A protein and the small-molecule ligand that binds it are described below.
Small molecule (SMILES): CC(=O)N[C@@H]1[C@@H](O)[C@H](O[C@@H]2O[C@H](CO[C@]3(C(=O)O)C[C@H](O)[C@@H](NC(C)=O)[C@H]([C@H](O)[C@H](O)CO)O3)[C@H](O)[C@H](O)[C@H]2O)[C@@H](CO)O[C@H]1O

Sequence of chain 3.A:
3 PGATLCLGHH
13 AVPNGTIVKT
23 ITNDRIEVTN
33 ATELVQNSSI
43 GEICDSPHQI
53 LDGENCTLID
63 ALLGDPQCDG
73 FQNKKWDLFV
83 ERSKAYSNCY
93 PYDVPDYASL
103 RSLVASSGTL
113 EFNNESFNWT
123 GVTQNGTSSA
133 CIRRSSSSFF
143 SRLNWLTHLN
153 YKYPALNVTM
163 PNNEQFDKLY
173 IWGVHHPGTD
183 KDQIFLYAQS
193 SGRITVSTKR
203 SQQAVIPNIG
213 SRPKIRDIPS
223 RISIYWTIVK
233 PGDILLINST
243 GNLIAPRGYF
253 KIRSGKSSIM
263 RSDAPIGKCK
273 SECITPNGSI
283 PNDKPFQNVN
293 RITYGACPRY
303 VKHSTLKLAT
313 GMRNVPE

Binding-site contacts:
Ligand atom C10 contacts residue THR129 of chain 3.A at 4.0 Å.
Ligand atom C9 contacts residue SER222 of chain 3.A at 3.5 Å.
Ligand atom O9 contacts residue TYR92 of chain 3.A at 3.3 Å (h-bond).
Ligand atom O1A contacts residue SER130 of chain 3.A at 2.7 Å (h-bond).
Ligand atom C1 contacts residue SER130 of chain 3.A at 3.5 Å.
Ligand atom C11 contacts residue GLY128 of chain 3.A at 3.6 Å.
Ligand atom C9 contacts residue TYR92 of chain 3.A at 3.3 Å (hydrophobic).
Ligand atom C7 contacts residue TRP147 of chain 3.A at 3.8 Å (hydrophobic).
Ligand atom N5 contacts residue TRP147 of chain 3.A at 3.7 Å.
Ligand atom O8 contacts residue ILE220 of chain 3.A at 3.6 Å.
Ligand atom C1 contacts residue PHE187 of chain 3.A at 3.9 Å (hydrophobic).
Ligand atom O4 contacts residue ASP219 of chain 3.A at 2.8 Å (salt-bridge).
Ligand atom O3 contacts residue ASP219 of chain 3.A at 2.9 Å (salt-bridge).
Ligand atom O9 contacts residue SER222 of chain 3.A at 2.6 Å (h-bond).
Ligand atom O8 contacts residue TYR92 of chain 3.A at 2.8 Å (h-bond).
Ligand atom N5 contacts residue THR129 of chain 3.A at 3.1 Å (h-bond).
Ligand atom C11 contacts residue TRP147 of chain 3.A at 3.7 Å (hydrophobic).
Ligand atom C5 contacts residue THR129 of chain 3.A at 3.7 Å.
Ligand atom C10 contacts residue LEU188 of chain 3.A at 3.6 Å (hydrophobic).
Ligand atom C11 contacts residue THR129 of chain 3.A at 3.9 Å.
Ligand atom C8 contacts residue LEU188 of chain 3.A at 3.7 Å (hydrophobic).
Ligand atom C1 contacts residue SER131 of chain 3.A at 3.7 Å.
Ligand atom C3 contacts residue ASP219 of chain 3.A at 3.5 Å.
Ligand atom O1B contacts residue SER131 of chain 3.A at 2.7 Å (h-bond).
Ligand atom O10 contacts residue LEU188 of chain 3.A at 3.2 Å.
Ligand atom O7 contacts residue LEU188 of chain 3.A at 3.6 Å.
Ligand atom O4 contacts residue THR129 of chain 3.A at 3.6 Å (h-bond).
Ligand atom C7 contacts residue LEU188 of chain 3.A at 3.9 Å (hydrophobic).
Ligand atom C4 contacts residue ASP219 of chain 3.A at 3.5 Å.
Ligand atom O1A contacts residue SER131 of chain 3.A at 3.9 Å.
Ligand atom C8 contacts residue TYR92 of chain 3.A at 3.6 Å (hydrophobic).
Ligand atom N2 contacts residue PHE187 of chain 3.A at 3.9 Å.
Ligand atom O4 contacts residue ILE220 of chain 3.A at 4.0 Å.
Ligand atom O1A contacts residue ILE220 of chain 3.A at 3.2 Å.
Ligand atom C4 contacts residue THR129 of chain 3.A at 3.2 Å.
Ligand atom O1B contacts residue SER130 of chain 3.A at 3.3 Å.
Ligand atom C3 contacts residue ASP184 of chain 3.A at 3.9 Å.
Ligand atom C11 contacts residue THR149 of chain 3.A at 3.9 Å.
Ligand atom C8 contacts residue PHE187 of chain 3.A at 3.6 Å (hydrophobic).
Ligand atom O8 contacts residue TRP147 of chain 3.A at 3.8 Å.